Sequence of chain 1.A:
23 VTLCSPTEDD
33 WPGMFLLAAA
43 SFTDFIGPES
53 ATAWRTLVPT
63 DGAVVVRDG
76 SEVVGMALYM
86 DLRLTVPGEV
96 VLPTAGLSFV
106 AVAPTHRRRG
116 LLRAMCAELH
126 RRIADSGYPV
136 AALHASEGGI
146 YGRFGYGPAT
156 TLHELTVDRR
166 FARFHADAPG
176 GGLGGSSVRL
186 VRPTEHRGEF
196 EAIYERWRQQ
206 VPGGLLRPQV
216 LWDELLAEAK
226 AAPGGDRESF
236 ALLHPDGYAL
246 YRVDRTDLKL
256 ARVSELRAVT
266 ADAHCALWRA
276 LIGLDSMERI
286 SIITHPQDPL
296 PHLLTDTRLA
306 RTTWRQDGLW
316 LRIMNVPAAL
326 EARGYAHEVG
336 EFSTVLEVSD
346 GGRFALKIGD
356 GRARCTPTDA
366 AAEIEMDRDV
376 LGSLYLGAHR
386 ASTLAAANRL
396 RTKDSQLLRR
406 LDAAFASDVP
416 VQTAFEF

A protein and the small-molecule ligand that binds it are described below.
Small molecule (SMILES): Nc1nc(SCCCN2CCCCC2)nc2sc3c(c12)CCCCC3

Binding-site contacts:
Ligand atom N15 contacts residue TRP56 of chain 1.A at 3.7 Å.
Ligand atom C02 contacts residue PHE422 of chain 1.A at 3.6 Å (hydrophobic).
Ligand atom C14 contacts residue HIS139 of chain 1.A at 4.0 Å.
Ligand atom C18 contacts residue TRP56 of chain 1.A at 3.6 Å (hydrophobic).
Ligand atom C22 contacts residue LEU83 of chain 1.A at 3.6 Å (hydrophobic).
Ligand atom C23 contacts residue LEU83 of chain 1.A at 3.9 Å (hydrophobic).
Ligand atom S25 contacts residue TRP56 of chain 1.A at 4.0 Å.
Ligand atom C23 contacts residue VAL60 of chain 1.A at 3.9 Å (hydrophobic).
Ligand atom N09 contacts residue GLU421 of chain 1.A at 3.7 Å.
Ligand atom C06 contacts residue GLU421 of chain 1.A at 4.0 Å.
Ligand atom C13 contacts residue HIS139 of chain 1.A at 3.3 Å.
Ligand atom C21 contacts residue ARG57 of chain 1.A at 3.5 Å.
Ligand atom C16 contacts residue TRP56 of chain 1.A at 3.6 Å (hydrophobic).
Ligand atom C19 contacts residue TRP56 of chain 1.A at 3.7 Å (hydrophobic).
Ligand atom N03 contacts residue PHE422 of chain 1.A at 3.5 Å (h-bond).
Ligand atom C12 contacts residue HIS139 of chain 1.A at 3.7 Å.
Ligand atom C18 contacts residue PHE104 of chain 1.A at 3.6 Å (hydrophobic).
Ligand atom N01 contacts residue MET85 of chain 1.A at 3.7 Å.
Ligand atom N01 contacts residue TRP56 of chain 1.A at 3.7 Å.
Ligand atom N01 contacts residue PHE422 of chain 1.A at 2.9 Å (h-bond).
Ligand atom C19 contacts residue PHE104 of chain 1.A at 3.5 Å (hydrophobic).
Ligand atom C08 contacts residue GLU421 of chain 1.A at 3.2 Å.
Ligand atom C13 contacts residue PHE422 of chain 1.A at 3.7 Å (hydrophobic).
Ligand atom C21 contacts residue ALA53 of chain 1.A at 3.4 Å (hydrophobic).
Ligand atom C20 contacts residue ALA53 of chain 1.A at 3.8 Å (hydrophobic).
Ligand atom C10 contacts residue ASP46 of chain 1.A at 3.7 Å.
Ligand atom C04 contacts residue TRP56 of chain 1.A at 3.7 Å (hydrophobic).
Ligand atom C14 contacts residue GLU421 of chain 1.A at 3.3 Å.
Ligand atom S05 contacts residue TRP56 of chain 1.A at 3.9 Å.
Ligand atom S25 contacts residue ALA53 of chain 1.A at 4.0 Å.
Ligand atom C24 contacts residue PHE104 of chain 1.A at 3.7 Å (hydrophobic).
Ligand atom C02 contacts residue SER103 of chain 1.A at 3.6 Å.
Ligand atom N01 contacts residue SER103 of chain 1.A at 2.5 Å (h-bond).
Ligand atom C02 contacts residue TRP56 of chain 1.A at 3.6 Å (hydrophobic).
Ligand atom C14 contacts residue PHE422 of chain 1.A at 3.5 Å (hydrophobic).
Ligand atom C17 contacts residue TRP56 of chain 1.A at 3.7 Å (hydrophobic).
Ligand atom N03 contacts residue TRP56 of chain 1.A at 3.8 Å.
Ligand atom C23 contacts residue TRP56 of chain 1.A at 3.9 Å (hydrophobic).
Ligand atom C20 contacts residue PHE104 of chain 1.A at 3.5 Å (hydrophobic).
Ligand atom C22 contacts residue TRP33 of chain 1.A at 4.0 Å (hydrophobic).